Sequence of chain 1.A:
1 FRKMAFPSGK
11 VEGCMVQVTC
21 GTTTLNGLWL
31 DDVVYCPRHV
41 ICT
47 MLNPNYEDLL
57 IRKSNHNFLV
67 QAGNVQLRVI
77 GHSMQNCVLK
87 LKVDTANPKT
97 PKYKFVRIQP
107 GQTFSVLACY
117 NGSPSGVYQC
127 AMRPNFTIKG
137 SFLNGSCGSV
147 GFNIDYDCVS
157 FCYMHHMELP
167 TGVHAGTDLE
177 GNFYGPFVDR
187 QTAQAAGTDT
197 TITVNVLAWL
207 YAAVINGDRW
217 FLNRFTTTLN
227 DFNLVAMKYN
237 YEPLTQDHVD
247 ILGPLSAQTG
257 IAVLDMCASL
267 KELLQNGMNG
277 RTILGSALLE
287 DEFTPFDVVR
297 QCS

This small molecule binds to this protein.
Small molecule (SMILES): COc1cccc2[nH]c(C(=O)N[C@@H](CC(C)C)C(=O)N[C@@H](C[C@@H]3CCNC3=O)C(=O)COP(=O)(O)O)cc12

Binding-site contacts:
Ligand atom C19 contacts residue CYS143 of chain 1.A at 3.2 Å (hydrophobic).
Ligand atom C37 contacts residue HIS162 of chain 1.A at 3.5 Å.
Ligand atom N04 contacts residue GLU164 of chain 1.A at 2.7 Å (salt-bridge).
Ligand atom O33 contacts residue GLY141 of chain 1.A at 3.6 Å.
Ligand atom C05 contacts residue GLN187 of chain 1.A at 3.2 Å.
Ligand atom C03 contacts residue GLU164 of chain 1.A at 3.6 Å.
Ligand atom C13 contacts residue GLN187 of chain 1.A at 3.5 Å.
Ligand atom O25 contacts residue HIS170 of chain 1.A at 3.5 Å.
Ligand atom O32 contacts residue GLY141 of chain 1.A at 2.9 Å (h-bond).
Ligand atom C18 contacts residue CYS143 of chain 1.A at 2.6 Å (hydrophobic).
Ligand atom C07 contacts residue GLU164 of chain 1.A at 3.5 Å.
Ligand atom C35 contacts residue GLN187 of chain 1.A at 3.3 Å.
Ligand atom O01 contacts residue MET163 of chain 1.A at 3.3 Å.
Ligand atom C24 contacts residue ASN140 of chain 1.A at 3.6 Å.
Ligand atom O33 contacts residue CYS143 of chain 1.A at 2.2 Å (h-bond).
Ligand atom N17 contacts residue CYS143 of chain 1.A at 2.7 Å (h-bond).
Ligand atom C23 contacts residue ASN140 of chain 1.A at 3.6 Å.
Ligand atom C11 contacts residue THR188 of chain 1.A at 3.5 Å.
Ligand atom O12 contacts residue GLN187 of chain 1.A at 3.1 Å (h-bond).
Ligand atom O30 contacts residue ASN140 of chain 1.A at 2.9 Å (h-bond).
Ligand atom O25 contacts residue HIS161 of chain 1.A at 2.6 Å (h-bond).
Ligand atom C37 contacts residue MET163 of chain 1.A at 3.6 Å (hydrophobic).
Ligand atom C10 contacts residue ALA189 of chain 1.A at 3.5 Å (hydrophobic).
Ligand atom C16 contacts residue HIS162 of chain 1.A at 3.5 Å.
Ligand atom C11 contacts residue ALA189 of chain 1.A at 3.6 Å (hydrophobic).
Ligand atom C21 contacts residue GLU164 of chain 1.A at 3.4 Å.
Ligand atom O33 contacts residue SER142 of chain 1.A at 3.5 Å (h-bond).
Ligand atom O25 contacts residue PHE138 of chain 1.A at 3.5 Å.
Ligand atom O25 contacts residue GLU164 of chain 1.A at 3.5 Å.
Ligand atom C15 contacts residue HIS162 of chain 1.A at 3.4 Å.
Ligand atom C27 contacts residue CYS143 of chain 1.A at 2.3 Å (hydrophobic).
Ligand atom O01 contacts residue GLU164 of chain 1.A at 3.0 Å (salt-bridge).
Ligand atom C26 contacts residue CYS143 of chain 1.A at 1.8 Å (hydrophobic).
Ligand atom O28 contacts residue CYS143 of chain 1.A at 3.6 Å (h-bond).
Ligand atom N17 contacts residue HIS162 of chain 1.A at 2.7 Å (h-bond).
Ligand atom N14 contacts residue GLN187 of chain 1.A at 3.1 Å (h-bond).
Ligand atom C27 contacts residue HIS39 of chain 1.A at 3.2 Å.
Ligand atom N22 contacts residue PHE138 of chain 1.A at 3.2 Å (h-bond).
Ligand atom O12 contacts residue THR188 of chain 1.A at 3.2 Å (h-bond).
Ligand atom N22 contacts residue GLU164 of chain 1.A at 2.9 Å (salt-bridge).